This protein binds this small molecule.
Small molecule (SMILES): COc1cc(NCc2ccc3[nH+]c(N)nc(N)c3c2C)cc(OC)c1OC

Binding-site contacts:
Ligand atom O20 contacts residue PRO85 of chain 1.C at 3.4 Å.
Ligand atom N24 contacts residue VAL26 of chain 1.C at 3.8 Å.
Ligand atom N25 contacts residue ILE154 of chain 1.C at 2.7 Å (h-bond).
Ligand atom C16 contacts residue ILE84 of chain 1.C at 3.8 Å (hydrophobic).
Ligand atom C5 contacts residue NAP1 of chain 1.X at 3.7 Å.
Ligand atom N25 contacts residue VAL26 of chain 1.C at 3.7 Å.
Ligand atom C12 contacts residue ILE84 of chain 1.C at 3.9 Å (hydrophobic).
Ligand atom N3 contacts residue NAP1 of chain 1.X at 3.8 Å.
Ligand atom C4 contacts residue NAP1 of chain 1.X at 3.6 Å.
Ligand atom C4 contacts residue PHE52 of chain 1.C at 3.3 Å (hydrophobic).
Ligand atom C8 contacts residue MET49 of chain 1.C at 3.6 Å (hydrophobic).
Ligand atom C23 contacts residue SER83 of chain 1.C at 3.4 Å.
Ligand atom N25 contacts residue TYR160 of chain 1.C at 3.9 Å.
Ligand atom O20 contacts residue SER83 of chain 1.C at 3.9 Å.
Ligand atom C17 contacts residue ILE154 of chain 1.C at 3.3 Å (hydrophobic).
Ligand atom C7 contacts residue MET49 of chain 1.C at 3.8 Å (hydrophobic).
Ligand atom C11 contacts residue ILE84 of chain 1.C at 3.5 Å (hydrophobic).
Ligand atom C2 contacts residue ALA28 of chain 1.C at 3.9 Å (hydrophobic).
Ligand atom N24 contacts residue ASP48 of chain 1.C at 2.9 Å (salt-bridge).
Ligand atom C2 contacts residue PHE52 of chain 1.C at 3.7 Å (hydrophobic).
Ligand atom C17 contacts residue NAP1 of chain 1.X at 3.3 Å.
Ligand atom C21 contacts residue LEU91 of chain 1.C at 3.9 Å (hydrophobic).
Ligand atom C2 contacts residue ASP48 of chain 1.C at 3.6 Å.
Ligand atom C3A contacts residue ASP48 of chain 1.C at 3.6 Å.
Ligand atom N24 contacts residue VAL27 of chain 1.C at 3.5 Å (h-bond).
Ligand atom C4 contacts residue ILE154 of chain 1.C at 4.0 Å (hydrophobic).
Ligand atom N25 contacts residue NAP1 of chain 1.X at 3.8 Å.
Ligand atom N1 contacts residue ALA28 of chain 1.C at 3.8 Å.
Ligand atom C8 contacts residue ASP48 of chain 1.C at 3.6 Å.
Ligand atom C4A contacts residue NAP1 of chain 1.X at 3.8 Å.
Ligand atom N3 contacts residue PHE52 of chain 1.C at 3.2 Å.
Ligand atom C22 contacts residue MET49 of chain 1.C at 3.7 Å (hydrophobic).
Ligand atom N25 contacts residue PHE52 of chain 1.C at 3.2 Å.
Ligand atom C14 contacts residue MET49 of chain 1.C at 4.0 Å (hydrophobic).
Ligand atom N3 contacts residue VAL26 of chain 1.C at 3.7 Å.
Ligand atom N1 contacts residue ASP48 of chain 1.C at 2.8 Å (salt-bridge).
Ligand atom C4A contacts residue PHE52 of chain 1.C at 3.9 Å (hydrophobic).
Ligand atom N24 contacts residue ALA28 of chain 1.C at 3.7 Å.
Ligand atom C7 contacts residue ILE41 of chain 1.C at 3.9 Å (hydrophobic).
Ligand atom N10 contacts residue ILE84 of chain 1.C at 3.6 Å.

Sequence of chain 1.C:
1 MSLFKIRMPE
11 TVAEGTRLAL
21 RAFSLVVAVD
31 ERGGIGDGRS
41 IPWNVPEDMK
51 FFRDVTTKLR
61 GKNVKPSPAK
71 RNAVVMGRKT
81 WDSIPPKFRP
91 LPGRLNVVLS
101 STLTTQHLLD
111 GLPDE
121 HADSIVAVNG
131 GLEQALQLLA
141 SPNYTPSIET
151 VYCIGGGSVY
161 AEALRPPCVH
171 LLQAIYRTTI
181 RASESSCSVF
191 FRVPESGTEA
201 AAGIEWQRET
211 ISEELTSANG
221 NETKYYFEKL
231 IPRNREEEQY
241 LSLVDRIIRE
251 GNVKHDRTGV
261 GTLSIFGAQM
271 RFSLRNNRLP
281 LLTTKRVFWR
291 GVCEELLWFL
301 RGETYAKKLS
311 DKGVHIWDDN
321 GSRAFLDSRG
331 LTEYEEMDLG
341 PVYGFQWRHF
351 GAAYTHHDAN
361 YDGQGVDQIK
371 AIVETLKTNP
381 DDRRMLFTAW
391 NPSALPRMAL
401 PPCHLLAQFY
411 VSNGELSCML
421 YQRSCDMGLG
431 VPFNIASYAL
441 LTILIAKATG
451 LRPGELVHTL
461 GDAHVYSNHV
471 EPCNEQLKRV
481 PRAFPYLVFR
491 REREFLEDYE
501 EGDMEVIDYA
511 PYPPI